Sequence of chain 1.C:
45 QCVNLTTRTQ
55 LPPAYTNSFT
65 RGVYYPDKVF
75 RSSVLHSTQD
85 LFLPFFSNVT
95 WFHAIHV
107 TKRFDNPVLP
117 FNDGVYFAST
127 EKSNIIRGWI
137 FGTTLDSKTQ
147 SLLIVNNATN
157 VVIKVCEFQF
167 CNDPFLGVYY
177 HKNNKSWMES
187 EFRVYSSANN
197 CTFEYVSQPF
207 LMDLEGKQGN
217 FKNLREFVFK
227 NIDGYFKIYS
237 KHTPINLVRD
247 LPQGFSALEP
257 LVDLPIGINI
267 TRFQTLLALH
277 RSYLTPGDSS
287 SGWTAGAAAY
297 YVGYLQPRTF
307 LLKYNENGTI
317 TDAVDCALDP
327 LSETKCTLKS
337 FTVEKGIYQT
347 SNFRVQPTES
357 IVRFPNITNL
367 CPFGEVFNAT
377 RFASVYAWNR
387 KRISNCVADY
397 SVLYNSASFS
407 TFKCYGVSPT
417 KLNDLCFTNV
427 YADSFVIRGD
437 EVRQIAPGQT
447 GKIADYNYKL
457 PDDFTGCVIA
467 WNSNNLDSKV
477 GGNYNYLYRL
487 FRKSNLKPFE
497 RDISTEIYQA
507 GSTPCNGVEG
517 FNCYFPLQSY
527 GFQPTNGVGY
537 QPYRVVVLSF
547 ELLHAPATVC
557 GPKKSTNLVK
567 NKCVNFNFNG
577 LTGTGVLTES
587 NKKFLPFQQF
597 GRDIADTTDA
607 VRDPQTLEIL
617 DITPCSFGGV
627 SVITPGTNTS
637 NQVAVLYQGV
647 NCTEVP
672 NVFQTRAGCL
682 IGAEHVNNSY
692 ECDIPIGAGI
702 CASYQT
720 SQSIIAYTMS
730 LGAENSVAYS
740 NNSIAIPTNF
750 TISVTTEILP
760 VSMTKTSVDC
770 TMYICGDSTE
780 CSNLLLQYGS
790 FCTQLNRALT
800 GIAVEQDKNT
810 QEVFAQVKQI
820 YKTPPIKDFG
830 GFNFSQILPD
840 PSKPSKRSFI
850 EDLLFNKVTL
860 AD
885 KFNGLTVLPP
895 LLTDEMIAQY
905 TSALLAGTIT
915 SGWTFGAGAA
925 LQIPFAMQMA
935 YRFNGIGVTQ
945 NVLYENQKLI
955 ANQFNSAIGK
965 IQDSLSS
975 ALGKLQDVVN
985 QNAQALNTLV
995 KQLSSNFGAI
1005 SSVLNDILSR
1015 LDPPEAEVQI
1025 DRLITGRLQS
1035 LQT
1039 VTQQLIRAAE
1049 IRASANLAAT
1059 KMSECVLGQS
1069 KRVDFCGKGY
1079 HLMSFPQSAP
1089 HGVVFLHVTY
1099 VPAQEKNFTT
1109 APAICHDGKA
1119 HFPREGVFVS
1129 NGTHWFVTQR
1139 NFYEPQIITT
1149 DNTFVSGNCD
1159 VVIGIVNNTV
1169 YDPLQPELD

Sequence of chain 1.B:
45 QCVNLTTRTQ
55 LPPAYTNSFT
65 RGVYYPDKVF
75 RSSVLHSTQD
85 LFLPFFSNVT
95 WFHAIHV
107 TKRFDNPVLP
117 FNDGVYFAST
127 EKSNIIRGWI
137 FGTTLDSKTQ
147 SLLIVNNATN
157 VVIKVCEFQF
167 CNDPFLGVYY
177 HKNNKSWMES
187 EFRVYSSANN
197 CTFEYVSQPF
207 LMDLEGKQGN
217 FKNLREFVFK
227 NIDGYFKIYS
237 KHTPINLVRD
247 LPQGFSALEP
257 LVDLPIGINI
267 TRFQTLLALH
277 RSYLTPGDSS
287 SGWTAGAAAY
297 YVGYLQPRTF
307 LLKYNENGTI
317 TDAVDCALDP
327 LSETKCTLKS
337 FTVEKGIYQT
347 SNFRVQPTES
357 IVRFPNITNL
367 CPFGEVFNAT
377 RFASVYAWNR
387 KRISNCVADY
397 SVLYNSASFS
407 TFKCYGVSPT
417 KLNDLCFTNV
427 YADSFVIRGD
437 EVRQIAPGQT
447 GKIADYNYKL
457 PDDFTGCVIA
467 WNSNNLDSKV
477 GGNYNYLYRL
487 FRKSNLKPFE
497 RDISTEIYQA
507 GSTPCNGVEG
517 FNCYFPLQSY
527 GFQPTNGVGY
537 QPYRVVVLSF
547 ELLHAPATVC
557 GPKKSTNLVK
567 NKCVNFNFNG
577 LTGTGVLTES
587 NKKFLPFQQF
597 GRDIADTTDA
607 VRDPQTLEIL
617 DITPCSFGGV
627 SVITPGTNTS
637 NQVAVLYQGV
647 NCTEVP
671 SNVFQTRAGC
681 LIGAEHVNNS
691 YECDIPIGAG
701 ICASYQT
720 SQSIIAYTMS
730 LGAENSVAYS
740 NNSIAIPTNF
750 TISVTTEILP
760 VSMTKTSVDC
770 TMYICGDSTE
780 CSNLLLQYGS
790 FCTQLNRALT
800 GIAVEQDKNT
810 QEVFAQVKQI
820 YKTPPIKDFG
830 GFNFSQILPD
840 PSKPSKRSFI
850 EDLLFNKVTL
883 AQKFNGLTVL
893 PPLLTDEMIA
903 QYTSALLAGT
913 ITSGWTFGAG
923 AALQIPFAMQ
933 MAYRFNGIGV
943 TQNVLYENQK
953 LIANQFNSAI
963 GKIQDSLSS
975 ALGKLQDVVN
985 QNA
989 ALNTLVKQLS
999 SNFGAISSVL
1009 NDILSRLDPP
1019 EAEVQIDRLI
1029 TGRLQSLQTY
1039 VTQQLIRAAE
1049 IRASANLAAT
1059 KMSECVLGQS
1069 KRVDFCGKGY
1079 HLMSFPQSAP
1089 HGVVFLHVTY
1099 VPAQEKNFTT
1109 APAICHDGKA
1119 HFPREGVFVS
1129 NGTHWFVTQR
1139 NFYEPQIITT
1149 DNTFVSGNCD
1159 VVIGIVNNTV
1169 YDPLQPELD

This small molecule binds to this protein.
Small molecule (SMILES): CC(=O)N[C@@H]1[C@@H](O)[C@H](O)[C@@H](CO)O[C@H]1O

Binding-site contacts:
Ligand atom C2 contacts residue ASN1105 of chain 1.B at 2.5 Å.
Ligand atom O5 contacts residue ASN1105 of chain 1.B at 2.4 Å (h-bond).
Ligand atom C1 contacts residue ASN1105 of chain 1.B at 1.4 Å.
Ligand atom C4 contacts residue ASN1105 of chain 1.B at 4.2 Å.
Ligand atom C8 contacts residue LYS1104 of chain 1.B at 3.9 Å.
Ligand atom N2 contacts residue ASN1105 of chain 1.B at 2.9 Å (h-bond).
Ligand atom C7 contacts residue ASN1105 of chain 1.B at 3.7 Å.
Ligand atom C8 contacts residue ASN1105 of chain 1.B at 4.1 Å.
Ligand atom C8 contacts residue GLU1103 of chain 1.B at 3.5 Å.
Ligand atom C1 contacts residue GLN926 of chain 1.C at 4.3 Å.
Ligand atom O7 contacts residue ASN1105 of chain 1.B at 4.1 Å.
Ligand atom C5 contacts residue ALA737 of chain 1.B at 4.5 Å (hydrophobic).
Ligand atom C3 contacts residue ASN1105 of chain 1.B at 3.8 Å.
Ligand atom C6 contacts residue ALA737 of chain 1.B at 4.5 Å (hydrophobic).
Ligand atom C5 contacts residue ASN1105 of chain 1.B at 3.7 Å.